Sequence of chain 6.C:
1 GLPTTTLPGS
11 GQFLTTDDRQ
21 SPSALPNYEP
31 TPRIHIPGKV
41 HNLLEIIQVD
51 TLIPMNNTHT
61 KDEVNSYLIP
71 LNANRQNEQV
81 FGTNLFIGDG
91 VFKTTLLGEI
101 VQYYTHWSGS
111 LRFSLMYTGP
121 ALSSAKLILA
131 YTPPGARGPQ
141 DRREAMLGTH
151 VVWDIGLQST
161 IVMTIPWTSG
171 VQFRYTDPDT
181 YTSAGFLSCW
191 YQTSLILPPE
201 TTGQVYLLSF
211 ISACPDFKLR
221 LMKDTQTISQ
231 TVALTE

This small molecule binds to this protein.
Small molecule (SMILES): Cc1cc(CCCCCCCOc2ccc(C3=N[C@@H](C)CO3)cc2)on1

Sequence of chain 6.A:
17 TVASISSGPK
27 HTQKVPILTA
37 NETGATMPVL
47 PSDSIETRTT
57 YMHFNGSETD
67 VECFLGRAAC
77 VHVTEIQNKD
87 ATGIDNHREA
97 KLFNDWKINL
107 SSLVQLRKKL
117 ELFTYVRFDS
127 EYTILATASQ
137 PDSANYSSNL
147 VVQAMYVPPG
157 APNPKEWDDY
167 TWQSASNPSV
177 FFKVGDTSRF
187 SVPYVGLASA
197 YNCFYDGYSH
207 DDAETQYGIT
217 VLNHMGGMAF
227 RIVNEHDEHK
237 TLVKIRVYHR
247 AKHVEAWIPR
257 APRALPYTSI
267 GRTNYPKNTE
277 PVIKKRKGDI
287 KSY

Binding-site contacts:
Ligand atom N2 contacts residue ALA24 of chain 6.C at 3.4 Å.
Ligand atom C5B contacts residue TYR197 of chain 6.A at 3.7 Å (hydrophobic).
Ligand atom C1B contacts residue MET221 of chain 6.A at 3.8 Å (hydrophobic).
Ligand atom C4C contacts residue TYR152 of chain 6.A at 3.8 Å (hydrophobic).
Ligand atom C31 contacts residue PRO174 of chain 6.A at 3.4 Å (hydrophobic).
Ligand atom C6C contacts residue VAL191 of chain 6.A at 3.2 Å (hydrophobic).
Ligand atom C5 contacts residue PHE186 of chain 6.A at 3.5 Å (hydrophobic).
Ligand atom C7C contacts residue TYR197 of chain 6.A at 3.8 Å (hydrophobic).
Ligand atom C6C contacts residue MET221 of chain 6.A at 3.7 Å (hydrophobic).
Ligand atom C31 contacts residue SER175 of chain 6.A at 3.6 Å.
Ligand atom C6B contacts residue LEU106 of chain 6.A at 3.9 Å (hydrophobic).
Ligand atom C7C contacts residue TYR128 of chain 6.A at 3.6 Å (hydrophobic).
Ligand atom C5C contacts residue TYR128 of chain 6.A at 3.5 Å (hydrophobic).
Ligand atom C3 contacts residue PRO174 of chain 6.A at 3.8 Å (hydrophobic).
Ligand atom O1B contacts residue TYR128 of chain 6.A at 3.9 Å.
Ligand atom C3 contacts residue PHE186 of chain 6.A at 3.8 Å (hydrophobic).
Ligand atom C2C contacts residue VAL188 of chain 6.A at 3.2 Å (hydrophobic).
Ligand atom C6B contacts residue TYR197 of chain 6.A at 3.6 Å (hydrophobic).
Ligand atom C3B contacts residue MET221 of chain 6.A at 3.8 Å (hydrophobic).
Ligand atom CM1 contacts residue SER107 of chain 6.A at 3.9 Å.
Ligand atom C4 contacts residue MET224 of chain 6.A at 3.8 Å (hydrophobic).
Ligand atom C4 contacts residue PHE186 of chain 6.A at 3.6 Å (hydrophobic).
Ligand atom O1B contacts residue MET221 of chain 6.A at 3.4 Å.
Ligand atom O1 contacts residue PHE186 of chain 6.A at 3.5 Å.
Ligand atom C3C contacts residue VAL188 of chain 6.A at 3.3 Å (hydrophobic).
Ligand atom C31 contacts residue ALA150 of chain 6.A at 3.5 Å (hydrophobic).
Ligand atom O1 contacts residue VAL188 of chain 6.A at 3.8 Å.
Ligand atom O1 contacts residue ALA24 of chain 6.C at 3.6 Å.
Ligand atom N3A contacts residue ASN219 of chain 6.A at 3.0 Å (h-bond).
Ligand atom O1 contacts residue TYR152 of chain 6.A at 3.9 Å.
Ligand atom C31 contacts residue VAL176 of chain 6.A at 3.3 Å (hydrophobic).
Ligand atom C5B contacts residue LEU106 of chain 6.A at 3.5 Å (hydrophobic).
Ligand atom C2B contacts residue MET221 of chain 6.A at 3.5 Å (hydrophobic).
Ligand atom C4B contacts residue LEU106 of chain 6.A at 3.7 Å (hydrophobic).
Ligand atom N2 contacts residue PHE186 of chain 6.A at 3.7 Å.
Ligand atom C5 contacts residue TYR152 of chain 6.A at 3.8 Å (hydrophobic).
Ligand atom C5C contacts residue ILE104 of chain 6.A at 3.8 Å (hydrophobic).
Ligand atom C4A contacts residue ASN219 of chain 6.A at 3.5 Å.
Ligand atom C3C contacts residue TYR128 of chain 6.A at 3.9 Å (hydrophobic).
Ligand atom C4 contacts residue TYR152 of chain 6.A at 3.9 Å (hydrophobic).